Binding-site contacts:
Ligand atom OG1 contacts residue ALA30 of chain 2.B at 3.7 Å.
Ligand atom CA contacts residue ASN125 of chain 2.A at 3.6 Å.
Ligand atom N contacts residue LYS26 of chain 2.B at 3.7 Å.
Ligand atom CA contacts residue ILE126 of chain 2.A at 3.9 Å (hydrophobic).
Ligand atom CA contacts residue SER24 of chain 2.B at 4.2 Å.
Ligand atom C contacts residue ASN125 of chain 2.A at 3.9 Å.
Ligand atom CB contacts residue ILE126 of chain 2.A at 4.1 Å (hydrophobic).
Ligand atom CB contacts residue GLU29 of chain 2.B at 4.2 Å.
Ligand atom O contacts residue PRO27 of chain 2.B at 3.6 Å.
Ligand atom OXT contacts residue GLY28 of chain 2.B at 3.4 Å (h-bond).
Ligand atom O contacts residue LYS26 of chain 2.B at 3.6 Å.
Ligand atom CG2 contacts residue THR59 of chain 2.B at 3.7 Å.
Ligand atom CG2 contacts residue ASP25 of chain 2.B at 4.0 Å.
Ligand atom C contacts residue PRO27 of chain 2.B at 4.0 Å (hydrophobic).
Ligand atom CB contacts residue GLN49 of chain 2.B at 3.6 Å.
Ligand atom O contacts residue ASN125 of chain 2.A at 3.3 Å (h-bond).
Ligand atom CG2 contacts residue GLN49 of chain 2.B at 3.4 Å.
Ligand atom C contacts residue GLY28 of chain 2.B at 3.9 Å.
Ligand atom N contacts residue ASN125 of chain 2.A at 2.7 Å (h-bond).
Ligand atom C contacts residue GLU29 of chain 2.B at 3.9 Å.
Ligand atom OXT contacts residue PRO27 of chain 2.B at 4.0 Å.
Ligand atom OXT contacts residue LYS26 of chain 2.B at 3.5 Å (salt-bridge).
Ligand atom N contacts residue ASP25 of chain 2.B at 2.6 Å (salt-bridge).
Ligand atom C contacts residue ALA30 of chain 2.B at 3.9 Å (hydrophobic).
Ligand atom CB contacts residue ALA30 of chain 2.B at 3.8 Å (hydrophobic).
Ligand atom CG2 contacts residue ILE23 of chain 2.B at 3.9 Å (hydrophobic).
Ligand atom OXT contacts residue ALA30 of chain 2.B at 2.8 Å (h-bond).
Ligand atom OG1 contacts residue GLN49 of chain 2.B at 2.7 Å (h-bond).
Ligand atom C contacts residue ILE126 of chain 2.A at 3.8 Å (hydrophobic).
Ligand atom O contacts residue VAL124 of chain 2.A at 4.1 Å.
Ligand atom O contacts residue GLY28 of chain 2.B at 4.0 Å.
Ligand atom C contacts residue LYS26 of chain 2.B at 3.2 Å.
Ligand atom O contacts residue ILE126 of chain 2.A at 2.8 Å (h-bond).
Ligand atom CA contacts residue LYS26 of chain 2.B at 3.1 Å.
Ligand atom OXT contacts residue GLU29 of chain 2.B at 3.0 Å (salt-bridge).
Ligand atom CG2 contacts residue SER24 of chain 2.B at 3.7 Å.
Ligand atom CA contacts residue ASP25 of chain 2.B at 3.9 Å.
Ligand atom OG1 contacts residue ILE126 of chain 2.A at 3.3 Å (h-bond).
Ligand atom N contacts residue ILE126 of chain 2.A at 2.8 Å (h-bond).
Ligand atom CA contacts residue GLU29 of chain 2.B at 4.2 Å.

Sequence of chain 2.A:
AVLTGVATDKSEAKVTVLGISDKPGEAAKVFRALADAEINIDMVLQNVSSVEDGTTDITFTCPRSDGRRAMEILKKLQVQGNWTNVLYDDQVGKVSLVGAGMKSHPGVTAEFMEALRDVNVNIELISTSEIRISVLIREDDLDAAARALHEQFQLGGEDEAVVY

Sequence of chain 2.B:
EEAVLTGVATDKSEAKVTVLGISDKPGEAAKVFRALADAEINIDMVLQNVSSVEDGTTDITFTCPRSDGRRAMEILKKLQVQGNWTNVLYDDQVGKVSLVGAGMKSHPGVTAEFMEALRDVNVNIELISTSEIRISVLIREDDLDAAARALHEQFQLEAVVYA

The small molecule below binds the protein below.
Small molecule (SMILES): C[C@@H](O)[C@H](N)C(=O)O